This small molecule binds to this protein.
Small molecule (SMILES): CCCCCCCCCCO[C@@H]1O[C@H](CO)[C@@H](O[C@H]2O[C@H](CO)[C@@H](O)[C@H](O)[C@H]2O)[C@H](O)[C@H]1O

Sequence of chain 1.B:
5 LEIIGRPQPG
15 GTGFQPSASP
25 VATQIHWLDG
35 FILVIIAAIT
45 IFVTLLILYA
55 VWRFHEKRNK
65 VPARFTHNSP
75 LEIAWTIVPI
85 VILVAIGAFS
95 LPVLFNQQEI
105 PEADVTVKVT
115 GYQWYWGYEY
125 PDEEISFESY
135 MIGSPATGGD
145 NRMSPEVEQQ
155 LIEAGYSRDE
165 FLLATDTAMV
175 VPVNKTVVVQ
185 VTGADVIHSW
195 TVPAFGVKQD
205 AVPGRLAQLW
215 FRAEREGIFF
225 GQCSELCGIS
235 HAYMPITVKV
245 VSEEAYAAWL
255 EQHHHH

Binding-site contacts:
Ligand atom O6 contacts residue PRO96 of chain 1.B at 3.1 Å (h-bond).
Ligand atom C7 contacts residue GLU103 of chain 1.B at 3.3 Å.
Ligand atom O4 contacts residue GLU103 of chain 1.B at 2.8 Å (salt-bridge).
Ligand atom O7 contacts residue PHE99 of chain 1.B at 3.6 Å.
Ligand atom O61 contacts residue PHE99 of chain 1.B at 4.4 Å.
Ligand atom C9 contacts residue PRO96 of chain 1.B at 4.5 Å (hydrophobic).
Ligand atom C9 contacts residue PHE99 of chain 1.B at 4.2 Å (hydrophobic).
Ligand atom C3 contacts residue PHE99 of chain 1.B at 4.3 Å (hydrophobic).
Ligand atom O61 contacts residue PRO96 of chain 1.B at 3.1 Å (h-bond).
Ligand atom O2 contacts residue GLU103 of chain 1.B at 3.7 Å.
Ligand atom C2 contacts residue PHE99 of chain 1.B at 3.9 Å (hydrophobic).
Ligand atom O61 contacts residue LEU95 of chain 1.B at 3.5 Å.
Ligand atom C4 contacts residue PHE99 of chain 1.B at 4.2 Å (hydrophobic).
Ligand atom O2 contacts residue ASN100 of chain 1.B at 3.7 Å.
Ligand atom O2 contacts residue PRO96 of chain 1.B at 4.2 Å.
Ligand atom O2 contacts residue PHE99 of chain 1.B at 3.8 Å.
Ligand atom C8 contacts residue GLU103 of chain 1.B at 4.2 Å.
Ligand atom O3 contacts residue GLU103 of chain 1.B at 4.2 Å.
Ligand atom C8 contacts residue PHE99 of chain 1.B at 4.4 Å (hydrophobic).
Ligand atom C11 contacts residue PRO96 of chain 1.B at 3.9 Å (hydrophobic).
Ligand atom C6 contacts residue PHE99 of chain 1.B at 4.1 Å (hydrophobic).
Ligand atom C7 contacts residue PHE99 of chain 1.B at 4.4 Å (hydrophobic).
Ligand atom C57 contacts residue PRO96 of chain 1.B at 4.0 Å (hydrophobic).